The protein below binds the small molecule below.
Small molecule (SMILES): CC(C)c1cnn2c(NCc3ccccc3)cc(N[C@H]3CNC[C@H]3O)nc12

Binding-site contacts:
Ligand atom C24 contacts residue GLY22 of chain 1.C at 4.0 Å.
Ligand atom N26 contacts residue VAL29 of chain 1.C at 3.8 Å.
Ligand atom C10 contacts residue GLU98 of chain 1.C at 3.5 Å.
Ligand atom C11 contacts residue MET97 of chain 1.C at 3.7 Å (hydrophobic).
Ligand atom C04 contacts residue LEU147 of chain 1.C at 3.8 Å (hydrophobic).
Ligand atom C20 contacts residue LEU21 of chain 1.C at 3.6 Å (hydrophobic).
Ligand atom N06 contacts residue PHE96 of chain 1.C at 3.9 Å.
Ligand atom N06 contacts residue ALA42 of chain 1.C at 3.7 Å.
Ligand atom C01 contacts residue LYS44 of chain 1.C at 3.9 Å.
Ligand atom C01 contacts residue PHE94 of chain 1.C at 3.4 Å (hydrophobic).
Ligand atom C15 contacts residue ASP100 of chain 1.C at 3.6 Å.
Ligand atom C14 contacts residue THR99 of chain 1.C at 3.7 Å.
Ligand atom C05 contacts residue LEU147 of chain 1.C at 3.9 Å (hydrophobic).
Ligand atom C14 contacts residue ASP100 of chain 1.C at 3.5 Å.
Ligand atom N09 contacts residue PHE96 of chain 1.C at 3.3 Å.
Ligand atom C10 contacts residue MET97 of chain 1.C at 3.2 Å (hydrophobic).
Ligand atom C10 contacts residue LEU21 of chain 1.C at 4.0 Å (hydrophobic).
Ligand atom C08 contacts residue LEU21 of chain 1.C at 3.5 Å (hydrophobic).
Ligand atom N06 contacts residue MET97 of chain 1.C at 3.0 Å (h-bond).
Ligand atom C03 contacts residue ILE78 of chain 1.C at 3.8 Å (hydrophobic).
Ligand atom C05 contacts residue MET97 of chain 1.C at 3.6 Å (hydrophobic).
Ligand atom C03 contacts residue PHE94 of chain 1.C at 3.6 Å (hydrophobic).
Ligand atom N09 contacts residue MET97 of chain 1.C at 2.8 Å (h-bond).
Ligand atom C12 contacts residue GLU98 of chain 1.C at 3.5 Å.
Ligand atom C04 contacts residue ALA42 of chain 1.C at 4.0 Å (hydrophobic).
Ligand atom N07 contacts residue MET97 of chain 1.C at 3.9 Å.
Ligand atom C05 contacts residue ALA42 of chain 1.C at 3.5 Å (hydrophobic).
Ligand atom C15 contacts residue THR99 of chain 1.C at 3.4 Å.
Ligand atom C08 contacts residue MET97 of chain 1.C at 3.7 Å (hydrophobic).
Ligand atom C03 contacts residue LEU147 of chain 1.C at 3.9 Å (hydrophobic).
Ligand atom N06 contacts residue ASP95 of chain 1.C at 4.0 Å.
Ligand atom C16 contacts residue THR99 of chain 1.C at 3.8 Å.
Ligand atom C11 contacts residue GLU98 of chain 1.C at 3.2 Å.
Ligand atom N09 contacts residue LEU21 of chain 1.C at 3.4 Å.
Ligand atom C18 contacts residue VAL29 of chain 1.C at 4.0 Å (hydrophobic).
Ligand atom C05 contacts residue ASP95 of chain 1.C at 3.3 Å.
Ligand atom C16 contacts residue GLU98 of chain 1.C at 3.6 Å.
Ligand atom C10 contacts residue PHE96 of chain 1.C at 3.7 Å (hydrophobic).
Ligand atom C17 contacts residue LEU21 of chain 1.C at 3.8 Å (hydrophobic).
Ligand atom C16 contacts residue MET97 of chain 1.C at 3.5 Å (hydrophobic).

Sequence of chain 1.C:
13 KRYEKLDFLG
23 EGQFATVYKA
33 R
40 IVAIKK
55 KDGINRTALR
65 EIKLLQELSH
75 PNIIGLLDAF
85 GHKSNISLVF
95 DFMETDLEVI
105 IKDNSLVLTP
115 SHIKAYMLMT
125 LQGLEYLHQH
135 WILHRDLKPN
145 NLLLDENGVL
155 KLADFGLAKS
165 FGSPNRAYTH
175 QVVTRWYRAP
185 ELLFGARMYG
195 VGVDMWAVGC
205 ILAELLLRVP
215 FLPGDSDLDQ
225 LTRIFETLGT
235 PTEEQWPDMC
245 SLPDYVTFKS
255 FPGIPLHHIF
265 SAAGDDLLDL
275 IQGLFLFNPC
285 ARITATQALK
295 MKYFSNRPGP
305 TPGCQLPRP